Sequence of chain 1.D:
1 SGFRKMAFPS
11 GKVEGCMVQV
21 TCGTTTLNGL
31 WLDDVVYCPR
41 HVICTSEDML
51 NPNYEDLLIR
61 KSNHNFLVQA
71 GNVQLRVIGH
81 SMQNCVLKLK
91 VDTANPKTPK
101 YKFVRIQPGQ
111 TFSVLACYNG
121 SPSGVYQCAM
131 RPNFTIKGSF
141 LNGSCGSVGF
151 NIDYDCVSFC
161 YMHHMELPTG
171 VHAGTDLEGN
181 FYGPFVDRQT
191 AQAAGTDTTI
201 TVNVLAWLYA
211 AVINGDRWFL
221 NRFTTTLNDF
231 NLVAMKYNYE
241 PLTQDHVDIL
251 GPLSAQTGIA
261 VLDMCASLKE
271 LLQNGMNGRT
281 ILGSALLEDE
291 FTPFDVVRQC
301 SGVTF

Binding-site contacts:
Ligand atom CL01 contacts residue HIS41 of chain 1.D at 3.8 Å.
Ligand atom C18 contacts residue MET49 of chain 1.D at 3.7 Å (hydrophobic).
Ligand atom C13 contacts residue GLU166 of chain 1.D at 3.8 Å.
Ligand atom C12 contacts residue ARG188 of chain 1.D at 3.3 Å.
Ligand atom S01 contacts residue GLN189 of chain 1.D at 3.4 Å (h-bond).
Ligand atom CL01 contacts residue MET165 of chain 1.D at 3.7 Å.
Ligand atom C03 contacts residue ASN142 of chain 1.D at 3.7 Å.
Ligand atom C11 contacts residue MET165 of chain 1.D at 3.8 Å (hydrophobic).
Ligand atom C03 contacts residue PHE140 of chain 1.D at 3.7 Å (hydrophobic).
Ligand atom C2 contacts residue CYS44 of chain 1.D at 3.4 Å (hydrophobic).
Ligand atom C17 contacts residue MET49 of chain 1.D at 3.7 Å (hydrophobic).
Ligand atom C12 contacts residue MET165 of chain 1.D at 3.6 Å (hydrophobic).
Ligand atom S01 contacts residue ARG188 of chain 1.D at 3.5 Å (salt-bridge).
Ligand atom C18 contacts residue MET165 of chain 1.D at 3.6 Å (hydrophobic).
Ligand atom C10 contacts residue LEU141 of chain 1.D at 3.7 Å (hydrophobic).
Ligand atom C23 contacts residue GLN189 of chain 1.D at 3.4 Å.
Ligand atom O01 contacts residue MET165 of chain 1.D at 3.4 Å.
Ligand atom C11 contacts residue CYS145 of chain 1.D at 3.8 Å (hydrophobic).
Ligand atom C10 contacts residue PHE140 of chain 1.D at 3.4 Å (hydrophobic).
Ligand atom CL01 contacts residue HIS164 of chain 1.D at 3.8 Å.
Ligand atom C07 contacts residue HIS41 of chain 1.D at 3.5 Å.
Ligand atom C09 contacts residue MET165 of chain 1.D at 3.3 Å (hydrophobic).
Ligand atom C09 contacts residue HIS164 of chain 1.D at 3.5 Å.
Ligand atom S01 contacts residue MET49 of chain 1.D at 3.8 Å.
Ligand atom C03 contacts residue GLU166 of chain 1.D at 3.7 Å.
Ligand atom C03 contacts residue LEU141 of chain 1.D at 3.8 Å (hydrophobic).
Ligand atom C2 contacts residue THR25 of chain 1.D at 3.5 Å.
Ligand atom C12 contacts residue ASP187 of chain 1.D at 3.7 Å.
Ligand atom N01 contacts residue HIS163 of chain 1.D at 2.8 Å (h-bond).
Ligand atom C22 contacts residue CYS145 of chain 1.D at 3.7 Å (hydrophobic).
Ligand atom C2 contacts residue HIS41 of chain 1.D at 3.0 Å.
Ligand atom S01 contacts residue MET165 of chain 1.D at 3.7 Å.
Ligand atom CL01 contacts residue ASP187 of chain 1.D at 3.3 Å.
Ligand atom C10 contacts residue GLU166 of chain 1.D at 3.6 Å.
Ligand atom O01 contacts residue GLU166 of chain 1.D at 3.0 Å (salt-bridge).
Ligand atom C04 contacts residue ASN142 of chain 1.D at 3.8 Å.
Ligand atom C11 contacts residue GLU166 of chain 1.D at 3.6 Å.
Ligand atom N01 contacts residue SER144 of chain 1.D at 3.7 Å.
Ligand atom C11 contacts residue HIS163 of chain 1.D at 3.4 Å.
Ligand atom C12 contacts residue MET49 of chain 1.D at 3.5 Å (hydrophobic).

A small-molecule ligand and the protein it binds are described below.
Small molecule (SMILES): CSc1ccc(N(Cc2cc(Cl)cs2)C(=O)Cc2cncc3ccccc23)cc1

Sequence of chain 1.B:
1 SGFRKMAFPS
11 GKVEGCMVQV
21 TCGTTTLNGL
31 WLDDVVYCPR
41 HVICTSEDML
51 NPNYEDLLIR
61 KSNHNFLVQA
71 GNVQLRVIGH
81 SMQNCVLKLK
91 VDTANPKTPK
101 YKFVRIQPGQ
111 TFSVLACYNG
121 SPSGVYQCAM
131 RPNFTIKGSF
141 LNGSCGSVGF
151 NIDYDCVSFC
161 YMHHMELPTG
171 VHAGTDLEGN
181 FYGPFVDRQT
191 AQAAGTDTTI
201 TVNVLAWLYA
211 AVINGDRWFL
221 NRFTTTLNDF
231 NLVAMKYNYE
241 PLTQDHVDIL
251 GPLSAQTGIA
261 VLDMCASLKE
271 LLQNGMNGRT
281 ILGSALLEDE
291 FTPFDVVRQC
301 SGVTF